Sequence of chain 1.D:
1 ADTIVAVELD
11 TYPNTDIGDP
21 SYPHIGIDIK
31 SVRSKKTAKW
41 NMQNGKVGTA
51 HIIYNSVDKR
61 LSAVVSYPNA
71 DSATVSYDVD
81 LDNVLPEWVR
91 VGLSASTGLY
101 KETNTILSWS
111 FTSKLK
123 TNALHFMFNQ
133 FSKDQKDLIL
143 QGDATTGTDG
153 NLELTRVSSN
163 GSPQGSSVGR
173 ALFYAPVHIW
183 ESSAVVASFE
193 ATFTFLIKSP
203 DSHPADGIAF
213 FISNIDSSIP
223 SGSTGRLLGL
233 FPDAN

Binding-site contacts:
Ligand atom O5 contacts residue TYR12 of chain 1.D at 3.9 Å.
Ligand atom C6 contacts residue ALA207 of chain 1.D at 4.1 Å (hydrophobic).
Ligand atom O3 contacts residue ARG228 of chain 1.D at 3.2 Å (salt-bridge).
Ligand atom C1 contacts residue LEU99 of chain 1.D at 4.0 Å (hydrophobic).
Ligand atom C3 contacts residue ARG228 of chain 1.D at 4.1 Å.
Ligand atom C6 contacts residue TYR100 of chain 1.D at 3.4 Å (hydrophobic).
Ligand atom O4 contacts residue GLY227 of chain 1.D at 3.8 Å.
Ligand atom O6 contacts residue TYR100 of chain 1.D at 3.3 Å (h-bond).
Ligand atom O4 contacts residue ASP208 of chain 1.D at 2.3 Å (salt-bridge).
Ligand atom C5 contacts residue TYR12 of chain 1.D at 3.8 Å (hydrophobic).
Ligand atom C4 contacts residue GLY227 of chain 1.D at 3.9 Å.
Ligand atom O2 contacts residue LEU99 of chain 1.D at 3.9 Å.
Ligand atom O6 contacts residue LEU99 of chain 1.D at 3.3 Å (h-bond).
Ligand atom C7 contacts residue TYR12 of chain 1.D at 4.1 Å (hydrophobic).
Ligand atom O2 contacts residue GLY98 of chain 1.D at 4.0 Å.
Ligand atom C4 contacts residue ASP208 of chain 1.D at 3.3 Å.
Ligand atom C3 contacts residue GLY227 of chain 1.D at 4.4 Å.
Ligand atom C6 contacts residue GLY98 of chain 1.D at 4.0 Å.
Ligand atom C4 contacts residue ASN14 of chain 1.D at 4.0 Å.
Ligand atom O3 contacts residue ASN14 of chain 1.D at 4.4 Å.
Ligand atom O6 contacts residue ALA207 of chain 1.D at 3.5 Å.
Ligand atom O6 contacts residue ASP208 of chain 1.D at 2.6 Å (salt-bridge).
Ligand atom O5 contacts residue ASN14 of chain 1.D at 4.4 Å.
Ligand atom C6 contacts residue TYR12 of chain 1.D at 4.4 Å (hydrophobic).
Ligand atom O6 contacts residue THR97 of chain 1.D at 4.2 Å.
Ligand atom C3 contacts residue ASN14 of chain 1.D at 3.9 Å.
Ligand atom C5 contacts residue ASP208 of chain 1.D at 3.8 Å.
Ligand atom C6 contacts residue LEU99 of chain 1.D at 3.5 Å (hydrophobic).
Ligand atom C6 contacts residue ASP208 of chain 1.D at 3.7 Å.
Ligand atom O4 contacts residue ASN14 of chain 1.D at 3.0 Å (h-bond).
Ligand atom C5 contacts residue ASN14 of chain 1.D at 4.2 Å.
Ligand atom C4 contacts residue ARG228 of chain 1.D at 3.8 Å.
Ligand atom O4 contacts residue ARG228 of chain 1.D at 3.1 Å (salt-bridge).
Ligand atom O3 contacts residue GLY227 of chain 1.D at 3.8 Å.
Ligand atom O4 contacts residue TYR12 of chain 1.D at 3.9 Å.
Ligand atom C5 contacts residue LEU99 of chain 1.D at 4.5 Å (hydrophobic).
Ligand atom O6 contacts residue GLY98 of chain 1.D at 3.1 Å.

A small-molecule ligand and the protein it binds are described below.
Small molecule (SMILES): CO[C@H]1O[C@H](CO)[C@@H](O)[C@H](O)[C@@H]1O